Sequence of chain 3.A:
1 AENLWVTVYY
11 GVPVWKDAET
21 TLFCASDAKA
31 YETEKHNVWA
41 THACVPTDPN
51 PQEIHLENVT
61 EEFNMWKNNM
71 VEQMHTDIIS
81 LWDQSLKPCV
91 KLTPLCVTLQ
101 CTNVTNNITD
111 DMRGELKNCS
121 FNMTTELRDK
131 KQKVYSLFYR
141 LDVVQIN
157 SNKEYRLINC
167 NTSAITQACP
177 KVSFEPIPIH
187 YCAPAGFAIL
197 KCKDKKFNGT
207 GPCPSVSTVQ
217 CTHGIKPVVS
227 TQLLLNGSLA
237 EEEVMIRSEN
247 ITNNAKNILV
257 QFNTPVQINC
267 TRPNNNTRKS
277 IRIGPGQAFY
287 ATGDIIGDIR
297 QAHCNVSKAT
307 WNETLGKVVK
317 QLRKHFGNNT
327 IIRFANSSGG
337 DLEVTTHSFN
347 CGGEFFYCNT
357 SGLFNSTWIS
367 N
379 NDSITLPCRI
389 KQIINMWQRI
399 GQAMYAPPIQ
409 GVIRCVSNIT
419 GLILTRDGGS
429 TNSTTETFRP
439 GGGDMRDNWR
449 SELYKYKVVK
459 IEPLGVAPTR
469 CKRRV

Binding-site contacts:
Ligand atom C5 contacts residue ASN416 of chain 3.A at 3.7 Å.
Ligand atom C6 contacts residue PRO261 of chain 3.A at 3.7 Å (hydrophobic).
Ligand atom O5 contacts residue PRO261 of chain 3.A at 3.7 Å.
Ligand atom C7 contacts residue ASN416 of chain 3.A at 3.4 Å.
Ligand atom O7 contacts residue ASN416 of chain 3.A at 4.3 Å.
Ligand atom O7 contacts residue ASN232 of chain 3.A at 3.3 Å (h-bond).
Ligand atom C7 contacts residue ASN232 of chain 3.A at 3.7 Å.
Ligand atom C8 contacts residue ASN416 of chain 3.A at 3.5 Å.
Ligand atom C2 contacts residue ASN416 of chain 3.A at 2.4 Å.
Ligand atom O6 contacts residue PRO261 of chain 3.A at 3.4 Å.
Ligand atom C1 contacts residue ASN416 of chain 3.A at 1.4 Å.
Ligand atom N2 contacts residue ASN416 of chain 3.A at 2.9 Å (h-bond).
Ligand atom C3 contacts residue ASN416 of chain 3.A at 3.8 Å.
Ligand atom C6 contacts residue LEU235 of chain 3.A at 4.3 Å (hydrophobic).
Ligand atom C5 contacts residue PRO261 of chain 3.A at 4.2 Å (hydrophobic).
Ligand atom O5 contacts residue ASN416 of chain 3.A at 2.4 Å (h-bond).
Ligand atom O7 contacts residue NAG1 of chain 3.J at 3.4 Å (h-bond).
Ligand atom C8 contacts residue ASN232 of chain 3.A at 4.0 Å.
Ligand atom C4 contacts residue ASN416 of chain 3.A at 4.2 Å.

A small-molecule ligand and the protein it binds are described below.
Small molecule (SMILES): CC(=O)N[C@H]1[C@H](O[C@H]2[C@H](O)[C@@H](NC(C)=O)CO[C@@H]2CO)O[C@H](CO)[C@@H](O[C@@H]2O[C@H](CO)[C@@H](O)[C@H](O)[C@@H]2O)[C@@H]1O